Binding-site contacts:
Ligand atom N2 contacts residue ASN265 of chain 1.D at 2.8 Å (h-bond).
Ligand atom C8 contacts residue PHE68 of chain 1.F at 3.5 Å (hydrophobic).
Ligand atom C8 contacts residue ILE286 of chain 1.D at 3.9 Å (hydrophobic).
Ligand atom C5 contacts residue ASN265 of chain 1.D at 3.7 Å.
Ligand atom O6 contacts residue THR267 of chain 1.D at 3.9 Å.
Ligand atom O5 contacts residue ILE286 of chain 1.D at 3.5 Å.
Ligand atom O6 contacts residue ASN265 of chain 1.D at 4.5 Å.
Ligand atom O6 contacts residue ILE286 of chain 1.D at 3.6 Å.
Ligand atom C2 contacts residue ILE286 of chain 1.D at 4.2 Å (hydrophobic).
Ligand atom C3 contacts residue ASN265 of chain 1.D at 3.8 Å.
Ligand atom C1 contacts residue ILE286 of chain 1.D at 3.9 Å (hydrophobic).
Ligand atom C8 contacts residue ASN265 of chain 1.D at 3.6 Å.
Ligand atom C4 contacts residue ASN265 of chain 1.D at 4.3 Å.
Ligand atom C7 contacts residue PHE68 of chain 1.F at 4.3 Å (hydrophobic).
Ligand atom O5 contacts residue ASN265 of chain 1.D at 2.4 Å (h-bond).
Ligand atom C1 contacts residue ASN265 of chain 1.D at 1.4 Å.
Ligand atom C7 contacts residue ASN265 of chain 1.D at 3.4 Å.
Ligand atom C2 contacts residue ASN265 of chain 1.D at 2.5 Å.
Ligand atom O7 contacts residue ASN265 of chain 1.D at 4.2 Å.

Sequence of chain 1.D:
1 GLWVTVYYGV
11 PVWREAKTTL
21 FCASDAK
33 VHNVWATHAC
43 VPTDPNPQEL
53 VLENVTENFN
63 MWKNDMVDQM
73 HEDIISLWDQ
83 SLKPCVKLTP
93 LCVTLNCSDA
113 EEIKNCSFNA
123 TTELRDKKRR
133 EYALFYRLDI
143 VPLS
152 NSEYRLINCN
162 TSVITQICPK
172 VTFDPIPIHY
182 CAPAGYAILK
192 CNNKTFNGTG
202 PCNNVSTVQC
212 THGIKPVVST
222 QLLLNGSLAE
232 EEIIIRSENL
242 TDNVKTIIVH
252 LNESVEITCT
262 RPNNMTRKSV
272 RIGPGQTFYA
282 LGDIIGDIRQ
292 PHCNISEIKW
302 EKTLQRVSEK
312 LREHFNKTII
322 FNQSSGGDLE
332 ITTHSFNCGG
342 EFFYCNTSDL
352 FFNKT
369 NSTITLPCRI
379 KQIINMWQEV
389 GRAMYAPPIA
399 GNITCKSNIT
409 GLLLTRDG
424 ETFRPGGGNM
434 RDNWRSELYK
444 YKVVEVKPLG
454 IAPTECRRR

A small-molecule ligand and the protein it binds are described below.
Small molecule (SMILES): CC(=O)N[C@H]1[C@H](O[C@H]2[C@H](O)[C@@H](NC(C)=O)CO[C@@H]2CO)O[C@H](CO)[C@@H](O)[C@@H]1O

Sequence of chain 1.F:
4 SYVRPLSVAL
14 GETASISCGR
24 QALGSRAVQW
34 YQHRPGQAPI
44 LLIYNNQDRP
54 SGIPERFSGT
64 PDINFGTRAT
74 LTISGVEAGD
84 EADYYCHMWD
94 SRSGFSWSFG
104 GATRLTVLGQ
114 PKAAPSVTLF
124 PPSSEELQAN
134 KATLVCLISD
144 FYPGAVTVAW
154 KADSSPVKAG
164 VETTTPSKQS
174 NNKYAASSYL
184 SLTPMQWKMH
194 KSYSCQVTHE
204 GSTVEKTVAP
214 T